Sequence of chain 1.A:
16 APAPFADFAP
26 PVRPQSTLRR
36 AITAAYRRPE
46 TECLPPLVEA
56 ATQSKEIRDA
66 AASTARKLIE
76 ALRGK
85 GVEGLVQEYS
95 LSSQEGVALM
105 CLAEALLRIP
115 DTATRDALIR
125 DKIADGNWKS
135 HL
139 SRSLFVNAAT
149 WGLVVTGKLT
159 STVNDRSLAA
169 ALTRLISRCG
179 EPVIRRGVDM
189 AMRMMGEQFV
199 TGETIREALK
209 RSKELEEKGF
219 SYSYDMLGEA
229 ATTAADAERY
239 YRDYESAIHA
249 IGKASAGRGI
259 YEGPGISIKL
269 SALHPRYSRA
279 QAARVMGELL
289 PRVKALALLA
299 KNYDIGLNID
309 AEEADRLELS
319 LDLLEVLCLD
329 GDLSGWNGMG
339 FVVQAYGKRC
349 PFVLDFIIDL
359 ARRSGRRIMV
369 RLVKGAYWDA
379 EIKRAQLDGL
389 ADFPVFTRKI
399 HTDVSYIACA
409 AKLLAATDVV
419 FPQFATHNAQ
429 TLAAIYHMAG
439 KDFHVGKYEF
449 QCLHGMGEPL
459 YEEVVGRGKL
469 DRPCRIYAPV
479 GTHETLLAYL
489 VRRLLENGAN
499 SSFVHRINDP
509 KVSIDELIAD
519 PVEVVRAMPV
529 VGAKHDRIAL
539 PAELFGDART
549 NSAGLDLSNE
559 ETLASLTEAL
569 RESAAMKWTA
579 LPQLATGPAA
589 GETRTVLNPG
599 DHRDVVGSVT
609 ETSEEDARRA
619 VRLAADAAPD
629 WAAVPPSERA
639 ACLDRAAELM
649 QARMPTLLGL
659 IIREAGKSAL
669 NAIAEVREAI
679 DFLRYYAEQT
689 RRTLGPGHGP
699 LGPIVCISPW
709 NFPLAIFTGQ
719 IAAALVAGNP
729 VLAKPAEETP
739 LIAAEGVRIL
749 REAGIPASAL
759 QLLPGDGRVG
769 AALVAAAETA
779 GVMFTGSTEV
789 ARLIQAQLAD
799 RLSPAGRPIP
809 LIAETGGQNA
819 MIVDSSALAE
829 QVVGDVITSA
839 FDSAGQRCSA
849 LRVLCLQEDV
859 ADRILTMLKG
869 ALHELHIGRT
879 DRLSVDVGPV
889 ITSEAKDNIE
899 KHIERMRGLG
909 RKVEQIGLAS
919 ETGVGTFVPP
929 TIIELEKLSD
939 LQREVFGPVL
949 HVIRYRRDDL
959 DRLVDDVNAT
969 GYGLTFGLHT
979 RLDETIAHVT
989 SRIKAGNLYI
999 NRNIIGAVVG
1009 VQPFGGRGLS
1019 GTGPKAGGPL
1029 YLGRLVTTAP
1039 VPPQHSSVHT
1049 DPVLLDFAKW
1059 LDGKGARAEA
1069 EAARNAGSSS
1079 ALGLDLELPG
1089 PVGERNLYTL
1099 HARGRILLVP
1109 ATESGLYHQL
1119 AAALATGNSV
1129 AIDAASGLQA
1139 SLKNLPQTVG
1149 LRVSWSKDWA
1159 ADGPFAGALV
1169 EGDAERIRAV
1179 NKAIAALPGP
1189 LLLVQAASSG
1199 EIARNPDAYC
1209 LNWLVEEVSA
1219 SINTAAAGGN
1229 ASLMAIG

Binding-site contacts:
Ligand atom CD contacts residue TRP576 of chain 1.A at 3.3 Å (hydrophobic).
Ligand atom CA contacts residue LYS575 of chain 1.A at 4.4 Å.
Ligand atom C contacts residue ARG746 of chain 1.A at 3.0 Å.
Ligand atom CG contacts residue MET574 of chain 1.A at 4.3 Å (hydrophobic).
Ligand atom OXT contacts residue ARG746 of chain 1.A at 3.2 Å (salt-bridge).
Ligand atom N contacts residue TRP576 of chain 1.A at 3.2 Å.
Ligand atom OXT contacts residue THR577 of chain 1.A at 2.8 Å (h-bond).
Ligand atom CB contacts residue LYS575 of chain 1.A at 3.9 Å.
Ligand atom O09 contacts residue ARG651 of chain 1.A at 4.2 Å.
Ligand atom O contacts residue THR577 of chain 1.A at 2.8 Å (h-bond).
Ligand atom C contacts residue THR577 of chain 1.A at 3.5 Å.
Ligand atom O contacts residue ARG746 of chain 1.A at 2.6 Å (salt-bridge).
Ligand atom O contacts residue LYS575 of chain 1.A at 3.9 Å.
Ligand atom CA contacts residue ARG746 of chain 1.A at 3.8 Å.
Ligand atom OXT contacts residue LYS575 of chain 1.A at 3.7 Å.
Ligand atom C contacts residue LYS575 of chain 1.A at 3.7 Å.
Ligand atom O contacts residue TRP576 of chain 1.A at 3.3 Å.
Ligand atom N contacts residue ARG746 of chain 1.A at 3.5 Å (salt-bridge).
Ligand atom N contacts residue GLU743 of chain 1.A at 4.0 Å.
Ligand atom C contacts residue TRP576 of chain 1.A at 4.0 Å (hydrophobic).
Ligand atom CA contacts residue TRP576 of chain 1.A at 4.5 Å (hydrophobic).
Ligand atom CD contacts residue MET574 of chain 1.A at 4.0 Å (hydrophobic).

The small molecule below binds the protein below.
Small molecule (SMILES): O=C(O)[C@H]1C[C@H](O)CN1